Sequence of chain 1.A:
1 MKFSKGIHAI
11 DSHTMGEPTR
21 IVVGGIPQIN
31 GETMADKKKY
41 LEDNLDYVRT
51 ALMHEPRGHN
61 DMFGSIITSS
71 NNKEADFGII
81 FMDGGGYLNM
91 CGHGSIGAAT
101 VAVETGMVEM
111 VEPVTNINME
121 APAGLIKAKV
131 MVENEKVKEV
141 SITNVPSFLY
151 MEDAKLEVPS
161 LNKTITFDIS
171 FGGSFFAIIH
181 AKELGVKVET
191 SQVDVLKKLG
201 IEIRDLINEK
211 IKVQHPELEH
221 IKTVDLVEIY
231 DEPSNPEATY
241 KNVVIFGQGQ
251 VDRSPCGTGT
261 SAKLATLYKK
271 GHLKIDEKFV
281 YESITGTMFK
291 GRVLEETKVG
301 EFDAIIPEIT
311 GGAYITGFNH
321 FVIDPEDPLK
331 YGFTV

Binding-site contacts:
Ligand atom N6 contacts residue HIS93 of chain 1.A at 3.7 Å.
Ligand atom C2 contacts residue ASP252 of chain 1.A at 4.4 Å.
Ligand atom C3 contacts residue CYS91 of chain 1.A at 3.5 Å (hydrophobic).
Ligand atom O7 contacts residue THR258 of chain 1.A at 4.1 Å.
Ligand atom O7 contacts residue HIS93 of chain 1.A at 3.4 Å (h-bond).
Ligand atom C1 contacts residue THR258 of chain 1.A at 3.7 Å.
Ligand atom C4 contacts residue PHE63 of chain 1.A at 4.2 Å (hydrophobic).
Ligand atom O7 contacts residue ASP252 of chain 1.A at 4.0 Å.
Ligand atom C2 contacts residue CYS256 of chain 1.A at 3.0 Å (hydrophobic).
Ligand atom C3 contacts residue THR258 of chain 1.A at 3.4 Å.
Ligand atom C1 contacts residue CYS91 of chain 1.A at 3.8 Å (hydrophobic).
Ligand atom C1 contacts residue GLY257 of chain 1.A at 3.4 Å.
Ligand atom O8 contacts residue CYS91 of chain 1.A at 2.8 Å.
Ligand atom C1 contacts residue HIS93 of chain 1.A at 3.7 Å.
Ligand atom C3 contacts residue MET90 of chain 1.A at 4.1 Å (hydrophobic).
Ligand atom C1 contacts residue CYS256 of chain 1.A at 3.3 Å (hydrophobic).
Ligand atom C2 contacts residue CYS91 of chain 1.A at 3.9 Å (hydrophobic).
Ligand atom O7 contacts residue CYS256 of chain 1.A at 3.0 Å.
Ligand atom C5 contacts residue CYS256 of chain 1.A at 3.5 Å (hydrophobic).
Ligand atom C4 contacts residue PHE246 of chain 1.A at 4.3 Å (hydrophobic).
Ligand atom O7 contacts residue GLY257 of chain 1.A at 2.6 Å (h-bond).
Ligand atom O8 contacts residue HIS93 of chain 1.A at 3.7 Å.
Ligand atom C5 contacts residue PHE246 of chain 1.A at 3.9 Å (hydrophobic).
Ligand atom C4 contacts residue CYS256 of chain 1.A at 4.0 Å (hydrophobic).
Ligand atom O8 contacts residue GLY257 of chain 1.A at 3.7 Å.
Ligand atom C2 contacts residue THR258 of chain 1.A at 3.7 Å.
Ligand atom C4 contacts residue THR258 of chain 1.A at 4.3 Å.
Ligand atom O8 contacts residue CYS256 of chain 1.A at 4.1 Å.
Ligand atom O7 contacts residue SER254 of chain 1.A at 4.0 Å.
Ligand atom N6 contacts residue ASP252 of chain 1.A at 3.4 Å (salt-bridge).
Ligand atom C3 contacts residue CYS256 of chain 1.A at 3.7 Å (hydrophobic).
Ligand atom C2 contacts residue HIS93 of chain 1.A at 3.8 Å.
Ligand atom C1 contacts residue GLY92 of chain 1.A at 3.3 Å.
Ligand atom C4 contacts residue LEU226 of chain 1.A at 4.3 Å (hydrophobic).
Ligand atom O8 contacts residue THR258 of chain 1.A at 3.2 Å (h-bond).
Ligand atom C5 contacts residue ASP252 of chain 1.A at 4.1 Å.
Ligand atom O8 contacts residue GLY92 of chain 1.A at 2.2 Å (h-bond).
Ligand atom C4 contacts residue LEU88 of chain 1.A at 4.1 Å (hydrophobic).
Ligand atom N6 contacts residue CYS256 of chain 1.A at 2.9 Å (h-bond).
Ligand atom O7 contacts residue GLY92 of chain 1.A at 3.8 Å.

A protein and the small-molecule ligand that binds it are described below.
Small molecule (SMILES): O=C([O-])c1ccc[nH]1